A small-molecule ligand and the protein it binds are described below.
Small molecule (SMILES): CC(=O)N[C@@H]1[C@@H](O)[C@H](O)[C@@H](CO)O[C@H]1O

Sequence of chain 1.A:
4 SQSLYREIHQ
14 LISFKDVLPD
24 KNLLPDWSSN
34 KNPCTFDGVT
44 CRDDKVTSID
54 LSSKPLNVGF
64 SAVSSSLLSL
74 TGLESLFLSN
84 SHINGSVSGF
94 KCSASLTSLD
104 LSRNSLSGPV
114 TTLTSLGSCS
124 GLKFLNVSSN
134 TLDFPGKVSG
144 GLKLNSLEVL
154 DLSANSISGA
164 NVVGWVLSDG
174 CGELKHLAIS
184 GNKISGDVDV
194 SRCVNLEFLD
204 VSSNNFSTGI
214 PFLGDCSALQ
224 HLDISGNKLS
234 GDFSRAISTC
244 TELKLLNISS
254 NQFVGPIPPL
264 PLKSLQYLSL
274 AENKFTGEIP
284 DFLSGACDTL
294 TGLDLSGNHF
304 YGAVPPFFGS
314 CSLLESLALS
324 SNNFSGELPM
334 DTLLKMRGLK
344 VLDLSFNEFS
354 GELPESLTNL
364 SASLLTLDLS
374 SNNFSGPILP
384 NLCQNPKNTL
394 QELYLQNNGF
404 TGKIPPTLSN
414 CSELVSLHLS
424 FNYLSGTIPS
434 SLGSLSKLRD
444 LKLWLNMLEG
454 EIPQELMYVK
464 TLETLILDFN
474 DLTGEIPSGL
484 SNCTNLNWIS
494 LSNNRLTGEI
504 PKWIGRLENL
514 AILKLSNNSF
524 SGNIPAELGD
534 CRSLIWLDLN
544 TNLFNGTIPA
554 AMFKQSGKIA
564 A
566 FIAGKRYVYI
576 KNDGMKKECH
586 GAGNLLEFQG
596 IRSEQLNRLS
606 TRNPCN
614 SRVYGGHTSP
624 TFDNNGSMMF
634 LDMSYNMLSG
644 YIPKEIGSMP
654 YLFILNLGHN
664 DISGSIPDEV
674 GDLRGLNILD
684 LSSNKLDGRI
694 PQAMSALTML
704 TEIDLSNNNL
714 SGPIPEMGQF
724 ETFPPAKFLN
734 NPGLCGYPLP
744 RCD

Binding-site contacts:
Ligand atom C3 contacts residue ASN87 of chain 1.A at 3.7 Å.
Ligand atom C2 contacts residue ASN87 of chain 1.A at 2.3 Å.
Ligand atom C1 contacts residue ASN87 of chain 1.A at 1.4 Å.
Ligand atom O7 contacts residue ASN87 of chain 1.A at 3.7 Å.
Ligand atom C4 contacts residue ASN87 of chain 1.A at 4.1 Å.
Ligand atom N2 contacts residue ASN87 of chain 1.A at 2.8 Å (h-bond).
Ligand atom C8 contacts residue GLY88 of chain 1.A at 4.1 Å.
Ligand atom C5 contacts residue ASN87 of chain 1.A at 3.7 Å.
Ligand atom C8 contacts residue ASN87 of chain 1.A at 4.2 Å.
Ligand atom C7 contacts residue ASN87 of chain 1.A at 3.3 Å.
Ligand atom O5 contacts residue ASN87 of chain 1.A at 2.4 Å (h-bond).